A protein and the small-molecule ligand that binds it are described below.
Small molecule (SMILES): CC(=O)N[C@@H]1[C@@H](O)[C@H](O)[C@@H](CO)O[C@H]1O

Sequence of chain 1.B:
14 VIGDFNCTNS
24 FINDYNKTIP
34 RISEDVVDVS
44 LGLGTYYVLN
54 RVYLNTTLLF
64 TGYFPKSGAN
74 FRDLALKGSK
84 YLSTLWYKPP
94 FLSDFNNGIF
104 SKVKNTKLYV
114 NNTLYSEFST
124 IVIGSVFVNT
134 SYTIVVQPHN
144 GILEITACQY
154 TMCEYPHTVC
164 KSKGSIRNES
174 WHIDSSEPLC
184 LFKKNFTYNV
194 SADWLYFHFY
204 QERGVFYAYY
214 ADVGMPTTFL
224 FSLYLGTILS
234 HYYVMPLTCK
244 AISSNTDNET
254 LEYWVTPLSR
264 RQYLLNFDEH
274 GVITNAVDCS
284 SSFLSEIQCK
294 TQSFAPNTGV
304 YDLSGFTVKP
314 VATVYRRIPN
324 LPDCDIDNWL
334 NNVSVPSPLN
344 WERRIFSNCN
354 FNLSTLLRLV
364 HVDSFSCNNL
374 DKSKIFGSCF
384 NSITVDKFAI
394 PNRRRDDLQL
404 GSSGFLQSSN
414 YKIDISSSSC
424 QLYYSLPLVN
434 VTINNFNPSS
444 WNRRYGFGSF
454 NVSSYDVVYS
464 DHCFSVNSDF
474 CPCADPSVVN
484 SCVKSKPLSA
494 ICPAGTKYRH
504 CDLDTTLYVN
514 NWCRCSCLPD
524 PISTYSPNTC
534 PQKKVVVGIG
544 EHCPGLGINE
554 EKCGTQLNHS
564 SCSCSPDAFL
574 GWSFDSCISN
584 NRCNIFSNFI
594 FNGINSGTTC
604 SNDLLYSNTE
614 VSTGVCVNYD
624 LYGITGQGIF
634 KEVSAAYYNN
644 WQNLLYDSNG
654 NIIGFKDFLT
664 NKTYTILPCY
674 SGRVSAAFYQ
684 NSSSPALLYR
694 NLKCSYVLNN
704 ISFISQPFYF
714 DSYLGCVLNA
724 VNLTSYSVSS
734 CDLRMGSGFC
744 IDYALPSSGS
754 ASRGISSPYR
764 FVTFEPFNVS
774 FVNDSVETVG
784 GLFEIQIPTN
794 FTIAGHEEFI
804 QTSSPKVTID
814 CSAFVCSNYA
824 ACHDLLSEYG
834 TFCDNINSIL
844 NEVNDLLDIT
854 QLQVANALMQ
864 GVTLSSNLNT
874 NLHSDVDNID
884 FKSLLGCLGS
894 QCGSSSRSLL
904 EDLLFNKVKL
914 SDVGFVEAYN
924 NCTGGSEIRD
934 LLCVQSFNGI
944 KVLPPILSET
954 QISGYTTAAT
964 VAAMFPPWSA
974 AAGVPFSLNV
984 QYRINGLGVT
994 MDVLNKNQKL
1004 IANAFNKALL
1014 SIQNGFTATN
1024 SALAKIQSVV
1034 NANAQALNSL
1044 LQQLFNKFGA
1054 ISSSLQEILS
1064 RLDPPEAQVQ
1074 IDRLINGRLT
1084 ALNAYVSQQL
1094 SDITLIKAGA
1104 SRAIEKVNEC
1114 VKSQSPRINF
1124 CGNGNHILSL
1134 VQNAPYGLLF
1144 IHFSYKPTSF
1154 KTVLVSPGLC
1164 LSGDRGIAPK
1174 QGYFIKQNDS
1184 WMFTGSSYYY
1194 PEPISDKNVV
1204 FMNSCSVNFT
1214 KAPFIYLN

Binding-site contacts:
Ligand atom O6 contacts residue ASN684 of chain 1.B at 4.2 Å.
Ligand atom C1 contacts residue ASN684 of chain 1.B at 1.4 Å.
Ligand atom C8 contacts residue ASN684 of chain 1.B at 3.4 Å.
Ligand atom C2 contacts residue ASN684 of chain 1.B at 2.5 Å.
Ligand atom O7 contacts residue ASN684 of chain 1.B at 3.6 Å (h-bond).
Ligand atom C8 contacts residue SER685 of chain 1.B at 4.1 Å.
Ligand atom O5 contacts residue ASN684 of chain 1.B at 2.4 Å (h-bond).
Ligand atom N2 contacts residue ASN684 of chain 1.B at 2.9 Å (h-bond).
Ligand atom C3 contacts residue ASN684 of chain 1.B at 3.8 Å.
Ligand atom C5 contacts residue ASN684 of chain 1.B at 3.7 Å.
Ligand atom O7 contacts residue SER685 of chain 1.B at 4.3 Å.
Ligand atom C7 contacts residue ASN684 of chain 1.B at 3.2 Å.
Ligand atom C4 contacts residue ASN684 of chain 1.B at 4.3 Å.